Binding-site contacts:
Ligand atom C5 contacts residue ALA59 of chain 1.A at 3.7 Å (hydrophobic).
Ligand atom N1 contacts residue TYR111 of chain 1.A at 3.6 Å.
Ligand atom C2 contacts residue LEU38 of chain 1.A at 4.1 Å (hydrophobic).
Ligand atom N3 contacts residue LEU38 of chain 1.A at 3.9 Å.
Ligand atom N1 contacts residue ALA59 of chain 1.A at 3.5 Å.
Ligand atom N6 contacts residue MET109 of chain 1.A at 4.0 Å.
Ligand atom PB contacts residue LYS61 of chain 1.A at 4.0 Å.
Ligand atom C6 contacts residue VAL112 of chain 1.A at 3.9 Å (hydrophobic).
Ligand atom C1' contacts residue VAL46 of chain 1.A at 4.2 Å (hydrophobic).
Ligand atom N6 contacts residue GLU110 of chain 1.A at 2.9 Å (salt-bridge).
Ligand atom O3A contacts residue GLY41 of chain 1.A at 3.6 Å.
Ligand atom O1B contacts residue LYS61 of chain 1.A at 4.0 Å.
Ligand atom C2 contacts residue TYR111 of chain 1.A at 3.5 Å (hydrophobic).
Ligand atom O5' contacts residue THR40 of chain 1.A at 4.2 Å.
Ligand atom N9 contacts residue VAL46 of chain 1.A at 3.9 Å.
Ligand atom C2 contacts residue ALA59 of chain 1.A at 3.9 Å (hydrophobic).
Ligand atom O1B contacts residue GLY41 of chain 1.A at 3.2 Å.
Ligand atom C8 contacts residue VAL46 of chain 1.A at 3.8 Å (hydrophobic).
Ligand atom N3 contacts residue VAL112 of chain 1.A at 4.2 Å.
Ligand atom C6 contacts residue GLU110 of chain 1.A at 3.9 Å.
Ligand atom O1B contacts residue SER42 of chain 1.A at 3.3 Å (h-bond).
Ligand atom N6 contacts residue ALA59 of chain 1.A at 3.6 Å.
Ligand atom O2B contacts residue LYS61 of chain 1.A at 3.1 Å (salt-bridge).
Ligand atom N6 contacts residue VAL112 of chain 1.A at 3.9 Å.
Ligand atom O5' contacts residue VAL46 of chain 1.A at 3.4 Å.
Ligand atom N6 contacts residue TYR111 of chain 1.A at 4.2 Å.
Ligand atom C5' contacts residue VAL46 of chain 1.A at 4.1 Å (hydrophobic).
Ligand atom O1A contacts residue LYS61 of chain 1.A at 3.3 Å.
Ligand atom C1' contacts residue LEU38 of chain 1.A at 4.2 Å (hydrophobic).
Ligand atom C2 contacts residue VAL112 of chain 1.A at 3.4 Å (hydrophobic).
Ligand atom C4' contacts residue GLY39 of chain 1.A at 4.0 Å.
Ligand atom C4 contacts residue ALA59 of chain 1.A at 4.1 Å (hydrophobic).
Ligand atom C6 contacts residue ALA59 of chain 1.A at 3.3 Å (hydrophobic).
Ligand atom PB contacts residue GLY41 of chain 1.A at 4.0 Å.
Ligand atom O4' contacts residue GLY39 of chain 1.A at 4.0 Å.
Ligand atom C5' contacts residue THR40 of chain 1.A at 3.3 Å.
Ligand atom O2' contacts residue LEU38 of chain 1.A at 3.5 Å (h-bond).
Ligand atom N1 contacts residue VAL112 of chain 1.A at 3.0 Å (h-bond).
Ligand atom N1 contacts residue GLU110 of chain 1.A at 4.0 Å.
Ligand atom O4' contacts residue VAL46 of chain 1.A at 3.6 Å.

Sequence of chain 1.A:
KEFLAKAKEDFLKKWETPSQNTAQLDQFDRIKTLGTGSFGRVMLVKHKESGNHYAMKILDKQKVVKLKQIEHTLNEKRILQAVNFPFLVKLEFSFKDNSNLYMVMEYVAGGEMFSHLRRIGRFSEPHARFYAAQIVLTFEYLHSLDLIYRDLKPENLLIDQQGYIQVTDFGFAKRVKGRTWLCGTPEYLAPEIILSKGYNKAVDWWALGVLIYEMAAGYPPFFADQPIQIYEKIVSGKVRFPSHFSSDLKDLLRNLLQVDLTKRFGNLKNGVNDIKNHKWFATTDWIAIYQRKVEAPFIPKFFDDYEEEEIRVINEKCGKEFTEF

The small molecule below binds the protein below.
Small molecule (SMILES): Nc1ncnc2c1ncn2[C@@H]1O[C@H](CO[P](=O)(O)O[P](=O)(O)NP(=O)(O)O)[C@@H](O)[C@H]1O